A small-molecule ligand and the protein it binds are described below.
Small molecule (SMILES): CC(=O)N[C@H]1[C@H](O[C@H]2[C@H](O)[C@@H](NC(C)=O)CO[C@@H]2CO[C@@H]2O[C@@H](C)[C@@H](O)[C@@H](O)[C@@H]2O)O[C@H](CO)[C@@H](O[C@H]2O[C@H](CO)[C@@H](O)[C@H](O)[C@@H]2O)[C@@H]1O

Binding-site contacts:
Ligand atom N2 contacts residue ASN131 of chain 1.A at 2.9 Å (h-bond).
Ligand atom O5 contacts residue ASN131 of chain 1.A at 2.3 Å (h-bond).
Ligand atom O7 contacts residue TYR135 of chain 1.A at 4.2 Å.
Ligand atom C5 contacts residue TYR135 of chain 1.A at 3.6 Å (hydrophobic).
Ligand atom C6 contacts residue TYR135 of chain 1.A at 3.6 Å (hydrophobic).
Ligand atom C8 contacts residue ASN131 of chain 1.A at 4.2 Å.
Ligand atom C5 contacts residue ARG132 of chain 1.A at 4.4 Å.
Ligand atom O5 contacts residue TYR135 of chain 1.A at 3.4 Å.
Ligand atom O4 contacts residue ARG132 of chain 1.A at 4.3 Å.
Ligand atom C8 contacts residue TYR135 of chain 1.A at 3.9 Å (hydrophobic).
Ligand atom C7 contacts residue ASN131 of chain 1.A at 3.2 Å.
Ligand atom C7 contacts residue TYR135 of chain 1.A at 4.3 Å (hydrophobic).
Ligand atom C2 contacts residue ASN131 of chain 1.A at 2.5 Å.
Ligand atom C8 contacts residue ILE126 of chain 1.A at 4.1 Å (hydrophobic).
Ligand atom O7 contacts residue ASN131 of chain 1.A at 3.2 Å (h-bond).
Ligand atom C6 contacts residue TYR135 of chain 1.A at 4.1 Å (hydrophobic).
Ligand atom C4 contacts residue ASN131 of chain 1.A at 4.2 Å.
Ligand atom C3 contacts residue ASN131 of chain 1.A at 3.8 Å.
Ligand atom O7 contacts residue GLU128 of chain 1.A at 4.2 Å.
Ligand atom C6 contacts residue ARG132 of chain 1.A at 4.2 Å.
Ligand atom C5 contacts residue ASN131 of chain 1.A at 3.6 Å.
Ligand atom C1 contacts residue TYR135 of chain 1.A at 3.8 Å (hydrophobic).
Ligand atom C4 contacts residue ARG132 of chain 1.A at 3.9 Å.
Ligand atom C1 contacts residue ASN131 of chain 1.A at 1.4 Å.

Sequence of chain 1.A:
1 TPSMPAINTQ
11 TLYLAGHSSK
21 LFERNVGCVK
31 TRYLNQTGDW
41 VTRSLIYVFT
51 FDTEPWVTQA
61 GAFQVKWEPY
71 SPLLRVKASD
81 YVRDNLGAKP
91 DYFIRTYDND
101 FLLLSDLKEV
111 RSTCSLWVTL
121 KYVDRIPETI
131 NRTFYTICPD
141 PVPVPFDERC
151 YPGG